Binding-site contacts:
Ligand atom O4 contacts residue ARG67 of chain 1.A at 3.0 Å (salt-bridge).
Ligand atom C1 contacts residue TYR156 of chain 1.A at 3.5 Å (hydrophobic).
Ligand atom O2 contacts residue LYS16 of chain 1.A at 2.8 Å (salt-bridge).
Ligand atom C6 contacts residue TRP341 of chain 1.A at 3.5 Å (hydrophobic).
Ligand atom C3 contacts residue TRP63 of chain 1.A at 3.6 Å (hydrophobic).
Ligand atom C2 contacts residue ASP66 of chain 1.A at 3.3 Å.
Ligand atom O3 contacts residue TRP341 of chain 1.A at 3.8 Å.
Ligand atom O3 contacts residue ASP66 of chain 1.A at 2.6 Å (salt-bridge).
Ligand atom C2 contacts residue TRP231 of chain 1.A at 3.8 Å (hydrophobic).
Ligand atom O6 contacts residue GLU154 of chain 1.A at 2.8 Å (salt-bridge).
Ligand atom O1 contacts residue LYS16 of chain 1.A at 3.1 Å (salt-bridge).
Ligand atom C2 contacts residue GLU112 of chain 1.A at 3.2 Å.
Ligand atom O6 contacts residue PHE157 of chain 1.A at 3.8 Å.
Ligand atom O6 contacts residue TYR156 of chain 1.A at 2.9 Å (h-bond).
Ligand atom C3 contacts residue ASP66 of chain 1.A at 3.5 Å.
Ligand atom O6 contacts residue GOL1 of chain 1.Q at 2.8 Å (h-bond).
Ligand atom C6 contacts residue GOL1 of chain 1.Q at 3.4 Å.
Ligand atom O5 contacts residue TYR156 of chain 1.A at 3.1 Å.
Ligand atom C6 contacts residue PRO155 of chain 1.A at 3.7 Å (hydrophobic).
Ligand atom O1 contacts residue ASP15 of chain 1.A at 2.8 Å (salt-bridge).
Ligand atom O2 contacts residue ASP66 of chain 1.A at 2.6 Å (salt-bridge).
Ligand atom C4 contacts residue TYR156 of chain 1.A at 3.8 Å (hydrophobic).
Ligand atom O3 contacts residue ALA64 of chain 1.A at 3.3 Å.
Ligand atom O6 contacts residue PRO155 of chain 1.A at 3.2 Å.
Ligand atom C6 contacts residue GLU154 of chain 1.A at 3.4 Å.
Ligand atom C1 contacts residue TRP231 of chain 1.A at 3.4 Å (hydrophobic).
Ligand atom C2 contacts residue LYS16 of chain 1.A at 3.9 Å.
Ligand atom C5 contacts residue GOL1 of chain 1.Q at 3.8 Å.
Ligand atom C6 contacts residue TYR156 of chain 1.A at 3.7 Å (hydrophobic).
Ligand atom O3 contacts residue GLU112 of chain 1.A at 3.8 Å.
Ligand atom C1 contacts residue ASP15 of chain 1.A at 3.8 Å.
Ligand atom O3 contacts residue TRP63 of chain 1.A at 3.4 Å (h-bond).
Ligand atom O3 contacts residue ARG67 of chain 1.A at 3.0 Å (salt-bridge).
Ligand atom O4 contacts residue TRP341 of chain 1.A at 3.8 Å.
Ligand atom O2 contacts residue ALA64 of chain 1.A at 3.4 Å.
Ligand atom O2 contacts residue TRP63 of chain 1.A at 3.2 Å (h-bond).
Ligand atom O2 contacts residue GLU112 of chain 1.A at 2.5 Å (salt-bridge).
Ligand atom O4 contacts residue ARG345 of chain 1.A at 3.6 Å.
Ligand atom C4 contacts residue TRP341 of chain 1.A at 3.5 Å (hydrophobic).
Ligand atom C1 contacts residue LYS16 of chain 1.A at 3.8 Å.

The protein below binds the small molecule below.
Small molecule (SMILES): OC[C@H]1O[C@H](O[C@H]2[C@H](O)[C@@H](O)[C@@H](O)O[C@@H]2CO)[C@H](O)[C@@H](O)[C@@H]1O

Sequence of chain 1.A:
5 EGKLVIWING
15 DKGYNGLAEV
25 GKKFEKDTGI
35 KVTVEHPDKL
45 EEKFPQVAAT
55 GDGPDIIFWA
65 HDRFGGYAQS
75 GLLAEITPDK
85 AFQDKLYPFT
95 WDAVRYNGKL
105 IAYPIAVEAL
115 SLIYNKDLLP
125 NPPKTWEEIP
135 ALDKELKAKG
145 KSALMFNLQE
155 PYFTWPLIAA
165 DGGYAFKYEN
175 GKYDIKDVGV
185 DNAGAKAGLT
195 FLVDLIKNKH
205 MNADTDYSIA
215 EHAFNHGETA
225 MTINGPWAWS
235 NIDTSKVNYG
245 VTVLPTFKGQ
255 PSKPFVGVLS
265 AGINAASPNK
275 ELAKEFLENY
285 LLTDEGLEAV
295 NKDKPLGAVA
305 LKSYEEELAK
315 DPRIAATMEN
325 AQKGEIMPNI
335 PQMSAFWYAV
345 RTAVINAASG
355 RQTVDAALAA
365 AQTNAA